Binding-site contacts:
Ligand atom C3 contacts residue TRP118 of chain 1.A at 3.7 Å (hydrophobic).
Ligand atom O2 contacts residue ASP106 of chain 1.A at 4.1 Å.
Ligand atom C3 contacts residue GLY93 of chain 1.B at 4.2 Å.
Ligand atom O3 contacts residue GLY93 of chain 1.B at 3.4 Å (h-bond).
Ligand atom O6 contacts residue TYR33 of chain 1.B at 3.3 Å (h-bond).
Ligand atom O6 contacts residue ASP106 of chain 1.A at 4.1 Å.
Ligand atom O3 contacts residue TYR92 of chain 1.B at 3.4 Å (h-bond).
Ligand atom O2 contacts residue HIS30 of chain 1.B at 3.1 Å (h-bond).
Ligand atom C1 contacts residue TYR33 of chain 1.B at 4.2 Å (hydrophobic).
Ligand atom O2 contacts residue TRP118 of chain 1.A at 3.2 Å.
Ligand atom O5 contacts residue GLN107 of chain 1.A at 4.2 Å.
Ligand atom O6 contacts residue HIS30 of chain 1.B at 3.3 Å (h-bond).
Ligand atom C2 contacts residue TYR92 of chain 1.B at 3.4 Å (hydrophobic).
Ligand atom C3 contacts residue TYR92 of chain 1.B at 3.8 Å (hydrophobic).
Ligand atom O4 contacts residue TRP118 of chain 1.A at 4.0 Å.
Ligand atom C4 contacts residue TYR97 of chain 1.B at 4.0 Å (hydrophobic).
Ligand atom C2 contacts residue TRP118 of chain 1.A at 4.2 Å (hydrophobic).
Ligand atom O3 contacts residue TYR97 of chain 1.B at 2.2 Å (h-bond).
Ligand atom O4 contacts residue ARG59 of chain 1.A at 3.8 Å.
Ligand atom C3 contacts residue TYR33 of chain 1.B at 4.2 Å (hydrophobic).
Ligand atom C1 contacts residue HIS30 of chain 1.B at 3.9 Å.
Ligand atom O3 contacts residue TRP118 of chain 1.A at 2.9 Å (h-bond).
Ligand atom C6 contacts residue HIS30 of chain 1.B at 4.3 Å.
Ligand atom C4 contacts residue GLY93 of chain 1.B at 4.0 Å.
Ligand atom C6 contacts residue ASP106 of chain 1.A at 4.4 Å.
Ligand atom C5 contacts residue HIS30 of chain 1.B at 4.2 Å.
Ligand atom C2 contacts residue HIS30 of chain 1.B at 3.7 Å.
Ligand atom C3 contacts residue TYR97 of chain 1.B at 3.4 Å (hydrophobic).
Ligand atom O4 contacts residue TYR97 of chain 1.B at 3.5 Å (h-bond).
Ligand atom O6 contacts residue ASP106 of chain 1.A at 4.2 Å.
Ligand atom C1 contacts residue GLY93 of chain 1.B at 4.3 Å.
Ligand atom C6 contacts residue ASP106 of chain 1.A at 4.2 Å.
Ligand atom C6 contacts residue ILE104 of chain 1.A at 4.3 Å (hydrophobic).
Ligand atom C3 contacts residue GLY93 of chain 1.B at 4.3 Å.
Ligand atom O2 contacts residue TYR92 of chain 1.B at 3.3 Å (h-bond).
Ligand atom O4 contacts residue GLY93 of chain 1.B at 3.1 Å (h-bond).
Ligand atom C2 contacts residue GLY93 of chain 1.B at 3.9 Å.
Ligand atom C4 contacts residue TRP118 of chain 1.A at 3.8 Å (hydrophobic).
Ligand atom O6 contacts residue ILE104 of chain 1.A at 3.7 Å.
Ligand atom C6 contacts residue TYR33 of chain 1.B at 3.5 Å (hydrophobic).

Sequence of chain 1.B:
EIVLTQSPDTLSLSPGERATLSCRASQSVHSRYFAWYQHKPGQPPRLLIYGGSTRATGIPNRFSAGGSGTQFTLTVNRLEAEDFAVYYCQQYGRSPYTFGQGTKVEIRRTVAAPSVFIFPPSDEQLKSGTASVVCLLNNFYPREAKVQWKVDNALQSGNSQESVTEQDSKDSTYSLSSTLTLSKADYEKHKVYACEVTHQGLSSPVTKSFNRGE

This small molecule binds to this protein.
Small molecule (SMILES): CC(=O)N[C@H]1[C@H](O[C@H]2[C@H](O)[C@@H](NC(C)=O)CO[C@@H]2CO)O[C@H](CO)[C@@H](O[C@@H]2O[C@H](CO[C@H]3O[C@H](CO)[C@@H](O)[C@H](O)[C@@H]3O)[C@@H](O)[C@H](O[C@H]3O[C@H](CO)[C@@H](O)[C@H](O)[C@@H]3O)[C@@H]2O)[C@@H]1O

Sequence of chain 1.A:
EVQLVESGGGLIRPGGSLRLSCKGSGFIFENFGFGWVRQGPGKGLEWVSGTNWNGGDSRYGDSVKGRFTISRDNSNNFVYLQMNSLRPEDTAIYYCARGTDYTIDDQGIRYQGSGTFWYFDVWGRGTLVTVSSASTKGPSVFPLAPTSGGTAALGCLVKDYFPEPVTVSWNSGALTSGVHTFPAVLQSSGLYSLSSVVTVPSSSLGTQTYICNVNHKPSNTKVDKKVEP